Binding-site contacts:
Ligand atom O3X contacts residue MG1 of chain 1.BA at 3.4 Å.
Ligand atom O1X contacts residue GLY1370 of chain 1.C at 3.1 Å (h-bond).
Ligand atom O2 contacts residue ASP1330 of chain 1.C at 2.6 Å (salt-bridge).
Ligand atom O1 contacts residue CYS1424 of chain 1.C at 3.0 Å (h-bond).
Ligand atom C3 contacts residue HIS1479 of chain 1.C at 4.0 Å.
Ligand atom O2X contacts residue ARG1428 of chain 1.C at 3.8 Å.
Ligand atom P' contacts residue ARG1360 of chain 1.C at 3.8 Å.
Ligand atom C4 contacts residue ARG1428 of chain 1.C at 3.9 Å.
Ligand atom O3X contacts residue AMP1 of chain 1.X at 3.4 Å.
Ligand atom P' contacts residue MG1 of chain 1.AA at 3.2 Å.
Ligand atom P' contacts residue AMP1 of chain 1.X at 3.9 Å.
Ligand atom C2 contacts residue HIS1479 of chain 1.C at 3.7 Å.
Ligand atom O1X contacts residue MG1 of chain 1.AA at 2.1 Å.
Ligand atom O2X contacts residue AMP1 of chain 1.X at 3.0 Å (h-bond).
Ligand atom O1X contacts residue AMP1 of chain 1.X at 4.0 Å.
Ligand atom O3X contacts residue GLY1370 of chain 1.C at 3.9 Å.
Ligand atom O3 contacts residue ILE1368 of chain 1.C at 3.8 Å.
Ligand atom O4 contacts residue ARG1428 of chain 1.C at 3.2 Å (salt-bridge).
Ligand atom O3X contacts residue PHE1372 of chain 1.C at 3.4 Å.
Ligand atom O5 contacts residue ARG1360 of chain 1.C at 3.4 Å (salt-bridge).
Ligand atom O4 contacts residue PHE1476 of chain 1.C at 3.9 Å.
Ligand atom O5 contacts residue MG1 of chain 1.AA at 3.3 Å.
Ligand atom C5 contacts residue ARG1428 of chain 1.C at 3.9 Å.
Ligand atom O5 contacts residue GLY1370 of chain 1.C at 3.3 Å (h-bond).
Ligand atom O1X contacts residue ASP1460 of chain 1.C at 3.4 Å (salt-bridge).
Ligand atom C3 contacts residue ASP1330 of chain 1.C at 3.4 Å.
Ligand atom O1X contacts residue MG1 of chain 1.BA at 2.4 Å.
Ligand atom P' contacts residue MG1 of chain 1.BA at 3.4 Å.
Ligand atom O1 contacts residue ASP1426 of chain 1.C at 3.2 Å (salt-bridge).
Ligand atom C2 contacts residue ASP1330 of chain 1.C at 3.4 Å.
Ligand atom P' contacts residue GLY1370 of chain 1.C at 3.6 Å.
Ligand atom O3X contacts residue GLY1371 of chain 1.C at 3.5 Å.
Ligand atom C1 contacts residue ASP1426 of chain 1.C at 3.4 Å.
Ligand atom O3 contacts residue HIS1479 of chain 1.C at 3.0 Å (h-bond).
Ligand atom O4 contacts residue ASP1426 of chain 1.C at 3.2 Å (salt-bridge).
Ligand atom O3 contacts residue ASP1330 of chain 1.C at 3.4 Å (salt-bridge).
Ligand atom O1 contacts residue VAL1435 of chain 1.C at 3.4 Å.
Ligand atom O2X contacts residue ARG1360 of chain 1.C at 3.2 Å (salt-bridge).
Ligand atom O2 contacts residue HIS1479 of chain 1.C at 2.5 Å (h-bond).
Ligand atom O1X contacts residue GLU1390 of chain 1.C at 3.0 Å (salt-bridge).

A protein and the small-molecule ligand that binds it are described below.
Small molecule (SMILES): O=P(O)(O)OC[C@H]1O[C@@H](O)[C@H](O)[C@@H]1O

Sequence of chain 1.C:
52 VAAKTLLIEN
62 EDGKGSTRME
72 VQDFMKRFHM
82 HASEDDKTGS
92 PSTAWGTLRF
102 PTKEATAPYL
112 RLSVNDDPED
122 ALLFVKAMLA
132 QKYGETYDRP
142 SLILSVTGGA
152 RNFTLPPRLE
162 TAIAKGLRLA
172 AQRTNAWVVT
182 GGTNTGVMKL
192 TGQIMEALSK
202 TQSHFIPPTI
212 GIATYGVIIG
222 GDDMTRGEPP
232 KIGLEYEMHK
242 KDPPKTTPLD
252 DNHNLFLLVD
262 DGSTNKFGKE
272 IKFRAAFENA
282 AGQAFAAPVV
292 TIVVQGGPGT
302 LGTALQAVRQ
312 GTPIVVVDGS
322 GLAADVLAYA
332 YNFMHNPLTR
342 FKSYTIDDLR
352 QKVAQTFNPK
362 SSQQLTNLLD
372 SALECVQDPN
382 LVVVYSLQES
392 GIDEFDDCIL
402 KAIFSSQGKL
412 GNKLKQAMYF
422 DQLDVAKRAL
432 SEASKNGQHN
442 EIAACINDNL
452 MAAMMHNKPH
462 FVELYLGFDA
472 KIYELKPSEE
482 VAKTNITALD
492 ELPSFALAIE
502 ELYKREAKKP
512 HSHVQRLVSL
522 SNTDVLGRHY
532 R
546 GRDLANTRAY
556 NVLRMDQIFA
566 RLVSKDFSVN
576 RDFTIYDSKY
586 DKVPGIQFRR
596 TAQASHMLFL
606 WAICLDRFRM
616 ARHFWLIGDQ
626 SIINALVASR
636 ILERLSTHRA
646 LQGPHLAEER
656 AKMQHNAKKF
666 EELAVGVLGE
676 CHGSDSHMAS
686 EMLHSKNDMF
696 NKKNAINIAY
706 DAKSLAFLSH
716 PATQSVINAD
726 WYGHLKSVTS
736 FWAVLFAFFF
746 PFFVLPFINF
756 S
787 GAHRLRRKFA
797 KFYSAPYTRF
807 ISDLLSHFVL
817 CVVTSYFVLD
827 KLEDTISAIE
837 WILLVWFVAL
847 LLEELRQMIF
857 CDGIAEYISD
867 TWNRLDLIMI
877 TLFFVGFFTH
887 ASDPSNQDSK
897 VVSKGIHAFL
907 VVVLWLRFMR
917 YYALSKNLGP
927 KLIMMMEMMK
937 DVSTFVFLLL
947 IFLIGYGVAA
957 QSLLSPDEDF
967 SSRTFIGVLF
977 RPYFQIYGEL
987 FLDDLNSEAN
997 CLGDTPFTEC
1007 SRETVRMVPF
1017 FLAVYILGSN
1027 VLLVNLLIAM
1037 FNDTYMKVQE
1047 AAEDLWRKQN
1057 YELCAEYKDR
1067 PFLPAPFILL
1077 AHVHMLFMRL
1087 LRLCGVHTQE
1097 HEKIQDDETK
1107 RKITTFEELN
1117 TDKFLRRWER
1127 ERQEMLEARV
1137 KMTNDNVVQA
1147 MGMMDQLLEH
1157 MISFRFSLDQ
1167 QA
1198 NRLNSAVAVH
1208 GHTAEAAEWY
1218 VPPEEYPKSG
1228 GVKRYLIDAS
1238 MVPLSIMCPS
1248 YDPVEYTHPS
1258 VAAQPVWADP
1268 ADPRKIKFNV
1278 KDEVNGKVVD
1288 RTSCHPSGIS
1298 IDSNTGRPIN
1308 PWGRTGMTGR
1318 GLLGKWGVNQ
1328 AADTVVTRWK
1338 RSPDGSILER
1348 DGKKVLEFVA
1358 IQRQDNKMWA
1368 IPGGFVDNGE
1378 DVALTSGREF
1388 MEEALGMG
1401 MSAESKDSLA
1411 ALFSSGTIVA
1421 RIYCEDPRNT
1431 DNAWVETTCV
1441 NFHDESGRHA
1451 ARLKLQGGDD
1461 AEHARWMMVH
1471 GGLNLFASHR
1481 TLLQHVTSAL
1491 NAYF